Binding-site contacts:
Ligand atom C18 contacts residue TYR329 of chain 1.A at 3.9 Å (hydrophobic).
Ligand atom C20 contacts residue ASN224 of chain 1.A at 3.7 Å.
Ligand atom C12 contacts residue HIS220 of chain 1.A at 3.7 Å.
Ligand atom C12 contacts residue LYS132 of chain 1.A at 3.9 Å.
Ligand atom C17 contacts residue LEU110 of chain 1.A at 3.9 Å (hydrophobic).
Ligand atom C19 contacts residue LEU330 of chain 1.A at 3.8 Å (hydrophobic).
Ligand atom C19 contacts residue ALA326 of chain 1.A at 3.9 Å (hydrophobic).
Ligand atom C10 contacts residue GLU119 of chain 1.A at 3.7 Å.
Ligand atom C08 contacts residue OGA1 of chain 1.E at 3.3 Å.
Ligand atom C21 contacts residue TYR322 of chain 1.A at 3.8 Å (hydrophobic).
Ligand atom N04 contacts residue GLU119 of chain 1.A at 2.9 Å (salt-bridge).
Ligand atom C07 contacts residue TYR329 of chain 1.A at 3.5 Å (hydrophobic).
Ligand atom C14 contacts residue LEU293 of chain 1.A at 3.9 Å (hydrophobic).
Ligand atom C20 contacts residue TYR322 of chain 1.A at 3.2 Å (hydrophobic).
Ligand atom C10 contacts residue LEU201 of chain 1.A at 3.9 Å (hydrophobic).
Ligand atom O02 contacts residue LEU110 of chain 1.A at 3.6 Å.
Ligand atom C20 contacts residue GLY223 of chain 1.A at 3.6 Å.
Ligand atom O01 contacts residue TYR329 of chain 1.A at 4.0 Å.
Ligand atom C18 contacts residue ASN224 of chain 1.A at 3.6 Å.
Ligand atom C06 contacts residue LEU201 of chain 1.A at 3.7 Å (hydrophobic).
Ligand atom C09 contacts residue GLU119 of chain 1.A at 3.5 Å.
Ligand atom C05 contacts residue TYR329 of chain 1.A at 3.6 Å (hydrophobic).
Ligand atom O03 contacts residue MET199 of chain 1.A at 3.6 Å.
Ligand atom C06 contacts residue GLU119 of chain 1.A at 3.4 Å.
Ligand atom C05 contacts residue GLU119 of chain 1.A at 3.5 Å.
Ligand atom C21 contacts residue ALA326 of chain 1.A at 3.8 Å (hydrophobic).
Ligand atom C07 contacts residue HIS220 of chain 1.A at 4.0 Å.
Ligand atom C10 contacts residue PHE106 of chain 1.A at 3.5 Å (hydrophobic).
Ligand atom C12 contacts residue OGA1 of chain 1.E at 3.6 Å.
Ligand atom O02 contacts residue PHE106 of chain 1.A at 3.4 Å.
Ligand atom C09 contacts residue TYR329 of chain 1.A at 3.5 Å (hydrophobic).
Ligand atom C07 contacts residue OGA1 of chain 1.E at 3.5 Å.
Ligand atom C08 contacts residue LEU201 of chain 1.A at 3.5 Å (hydrophobic).
Ligand atom C21 contacts residue TYR329 of chain 1.A at 3.8 Å (hydrophobic).
Ligand atom C08 contacts residue LEU293 of chain 1.A at 3.7 Å (hydrophobic).
Ligand atom C07 contacts residue ASP222 of chain 1.A at 3.7 Å.
Ligand atom C12 contacts residue GLU119 of chain 1.A at 3.2 Å.
Ligand atom C16 contacts residue LEU110 of chain 1.A at 3.7 Å (hydrophobic).
Ligand atom C20 contacts residue TYR329 of chain 1.A at 3.9 Å (hydrophobic).
Ligand atom C11 contacts residue LEU330 of chain 1.A at 3.9 Å (hydrophobic).

The small molecule below binds the protein below.
Small molecule (SMILES): CN1[C@@H]2CC[C@H]1CC(OC(=O)[C@H](CO)c1ccccc1)C2

Sequence of chain 1.A:
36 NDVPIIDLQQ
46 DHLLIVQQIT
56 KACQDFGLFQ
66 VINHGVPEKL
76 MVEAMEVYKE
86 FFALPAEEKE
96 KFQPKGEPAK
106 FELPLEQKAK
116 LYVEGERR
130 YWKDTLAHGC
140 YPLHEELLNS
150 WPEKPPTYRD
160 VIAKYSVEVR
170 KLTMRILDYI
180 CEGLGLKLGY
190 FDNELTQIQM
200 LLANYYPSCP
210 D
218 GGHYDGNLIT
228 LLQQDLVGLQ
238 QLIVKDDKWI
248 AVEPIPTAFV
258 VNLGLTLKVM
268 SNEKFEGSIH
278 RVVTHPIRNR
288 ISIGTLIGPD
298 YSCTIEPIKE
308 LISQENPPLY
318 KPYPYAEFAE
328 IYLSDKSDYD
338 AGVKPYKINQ